Binding-site contacts:
Ligand atom C5 contacts residue ALA68 of chain 1.A at 3.8 Å (hydrophobic).
Ligand atom N6 contacts residue PHE164 of chain 1.A at 3.8 Å.
Ligand atom C2' contacts residue ASP170 of chain 1.A at 3.8 Å.
Ligand atom C8 contacts residue ILE245 of chain 1.A at 3.6 Å (hydrophobic).
Ligand atom C3' contacts residue GLY212 of chain 1.A at 3.3 Å.
Ligand atom N6 contacts residue GLU165 of chain 1.A at 3.0 Å (salt-bridge).
Ligand atom N3 contacts residue GLY168 of chain 1.A at 3.8 Å.
Ligand atom N1 contacts residue PHE166 of chain 1.A at 3.8 Å.
Ligand atom O3' contacts residue ASP170 of chain 1.A at 3.6 Å (salt-bridge).
Ligand atom C6 contacts residue ALA68 of chain 1.A at 3.4 Å (hydrophobic).
Ligand atom N9 contacts residue VAL57 of chain 1.A at 3.9 Å.
Ligand atom N1 contacts residue LEU215 of chain 1.A at 3.4 Å.
Ligand atom N6 contacts residue ALA68 of chain 1.A at 3.4 Å.
Ligand atom C4 contacts residue LEU215 of chain 1.A at 3.9 Å (hydrophobic).
Ligand atom O2' contacts residue ASP170 of chain 1.A at 2.6 Å (salt-bridge).
Ligand atom N1 contacts residue GLY167 of chain 1.A at 2.9 Å (h-bond).
Ligand atom N3 contacts residue ILE49 of chain 1.A at 3.4 Å.
Ligand atom C5 contacts residue LEU215 of chain 1.A at 3.8 Å (hydrophobic).
Ligand atom C4 contacts residue ILE49 of chain 1.A at 3.8 Å (hydrophobic).
Ligand atom N3 contacts residue LEU215 of chain 1.A at 3.7 Å.
Ligand atom C2 contacts residue GLY168 of chain 1.A at 3.4 Å.
Ligand atom C2 contacts residue GLY167 of chain 1.A at 3.6 Å.
Ligand atom C8 contacts residue VAL57 of chain 1.A at 3.6 Å (hydrophobic).
Ligand atom O4' contacts residue VAL57 of chain 1.A at 3.7 Å.
Ligand atom C6 contacts residue LEU215 of chain 1.A at 3.5 Å (hydrophobic).
Ligand atom O4' contacts residue GLY50 of chain 1.A at 3.4 Å.
Ligand atom IAE contacts residue PHE164 of chain 1.A at 3.6 Å.
Ligand atom C2 contacts residue PHE166 of chain 1.A at 3.7 Å (hydrophobic).
Ligand atom C2 contacts residue ILE49 of chain 1.A at 3.8 Å (hydrophobic).
Ligand atom C5' contacts residue GLU51 of chain 1.A at 3.6 Å.
Ligand atom N1 contacts residue ALA68 of chain 1.A at 3.8 Å.
Ligand atom C6 contacts residue GLY167 of chain 1.A at 3.9 Å.
Ligand atom C7 contacts residue VAL57 of chain 1.A at 3.9 Å (hydrophobic).
Ligand atom C4' contacts residue GLY50 of chain 1.A at 3.7 Å.
Ligand atom C7 contacts residue ILE245 of chain 1.A at 3.8 Å (hydrophobic).
Ligand atom O5' contacts residue PHE54 of chain 1.A at 3.7 Å.
Ligand atom C3' contacts residue ILE245 of chain 1.A at 3.7 Å (hydrophobic).
Ligand atom O3' contacts residue GLY212 of chain 1.A at 2.7 Å (h-bond).
Ligand atom C2 contacts residue LEU215 of chain 1.A at 3.4 Å (hydrophobic).
Ligand atom O2' contacts residue ILE49 of chain 1.A at 3.7 Å.

Sequence of chain 1.A:
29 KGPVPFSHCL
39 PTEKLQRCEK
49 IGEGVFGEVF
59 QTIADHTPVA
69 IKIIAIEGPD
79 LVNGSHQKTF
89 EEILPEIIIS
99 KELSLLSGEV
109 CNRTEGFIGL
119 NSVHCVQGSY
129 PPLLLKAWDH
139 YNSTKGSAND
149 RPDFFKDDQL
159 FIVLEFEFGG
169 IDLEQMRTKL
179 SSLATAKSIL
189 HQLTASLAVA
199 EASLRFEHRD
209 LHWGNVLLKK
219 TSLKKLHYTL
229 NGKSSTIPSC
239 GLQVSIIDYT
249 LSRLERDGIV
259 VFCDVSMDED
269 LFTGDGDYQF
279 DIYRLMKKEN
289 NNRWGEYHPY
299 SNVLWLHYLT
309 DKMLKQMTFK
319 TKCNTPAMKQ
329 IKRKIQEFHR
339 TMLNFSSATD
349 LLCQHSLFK

A small-molecule ligand and the protein it binds are described below.
Small molecule (SMILES): Nc1ncnc2c1c(I)cn2[C@@H]1O[C@H](CO)[C@@H](O)[C@H]1O